The protein below binds the small molecule below.
Small molecule (SMILES): CC(=O)N[C@@H]1[C@@H](O)[C@H](O)[C@@H](CO)O[C@H]1O

Binding-site contacts:
Ligand atom C7 contacts residue ASN157 of chain 1.A at 3.7 Å.
Ligand atom O7 contacts residue ASN157 of chain 1.A at 4.0 Å.
Ligand atom C4 contacts residue ASN190 of chain 1.A at 4.3 Å.
Ligand atom C1 contacts residue ASN190 of chain 1.A at 1.4 Å.
Ligand atom C5 contacts residue ASN190 of chain 1.A at 3.7 Å.
Ligand atom O5 contacts residue ASN190 of chain 1.A at 2.4 Å (h-bond).
Ligand atom C2 contacts residue ASN190 of chain 1.A at 2.5 Å.
Ligand atom C3 contacts residue ASN190 of chain 1.A at 3.8 Å.
Ligand atom O7 contacts residue ASN190 of chain 1.A at 4.0 Å.
Ligand atom N2 contacts residue ASN190 of chain 1.A at 2.9 Å (h-bond).
Ligand atom C8 contacts residue ASN157 of chain 1.A at 3.2 Å.
Ligand atom N2 contacts residue ASN157 of chain 1.A at 4.2 Å.
Ligand atom C7 contacts residue ASN190 of chain 1.A at 3.7 Å.

Sequence of chain 1.A:
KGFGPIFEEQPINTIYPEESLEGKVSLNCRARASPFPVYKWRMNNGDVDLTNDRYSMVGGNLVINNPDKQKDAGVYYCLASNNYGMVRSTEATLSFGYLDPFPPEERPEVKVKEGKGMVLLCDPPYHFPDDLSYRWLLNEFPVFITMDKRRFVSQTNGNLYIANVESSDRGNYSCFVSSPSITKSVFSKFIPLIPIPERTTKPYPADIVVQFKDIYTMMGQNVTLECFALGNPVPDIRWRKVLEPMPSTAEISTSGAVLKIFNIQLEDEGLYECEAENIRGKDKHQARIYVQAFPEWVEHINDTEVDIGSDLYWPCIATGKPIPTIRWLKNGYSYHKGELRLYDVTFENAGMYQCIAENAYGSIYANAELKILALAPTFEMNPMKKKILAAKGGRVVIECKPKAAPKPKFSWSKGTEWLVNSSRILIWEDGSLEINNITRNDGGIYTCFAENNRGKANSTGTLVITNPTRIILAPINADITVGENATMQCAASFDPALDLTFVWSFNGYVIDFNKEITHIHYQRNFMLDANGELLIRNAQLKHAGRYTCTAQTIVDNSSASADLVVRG